Sequence of chain 1.C:
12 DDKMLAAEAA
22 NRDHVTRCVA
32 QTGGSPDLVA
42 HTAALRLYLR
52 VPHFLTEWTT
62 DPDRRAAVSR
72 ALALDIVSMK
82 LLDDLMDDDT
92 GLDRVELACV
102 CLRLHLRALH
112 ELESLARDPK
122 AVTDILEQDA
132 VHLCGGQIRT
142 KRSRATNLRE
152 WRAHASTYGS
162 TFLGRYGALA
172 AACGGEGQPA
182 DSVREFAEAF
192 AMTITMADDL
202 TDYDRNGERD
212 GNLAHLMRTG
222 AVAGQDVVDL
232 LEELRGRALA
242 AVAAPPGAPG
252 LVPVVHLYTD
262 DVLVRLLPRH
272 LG

Sequence of chain 1.D:
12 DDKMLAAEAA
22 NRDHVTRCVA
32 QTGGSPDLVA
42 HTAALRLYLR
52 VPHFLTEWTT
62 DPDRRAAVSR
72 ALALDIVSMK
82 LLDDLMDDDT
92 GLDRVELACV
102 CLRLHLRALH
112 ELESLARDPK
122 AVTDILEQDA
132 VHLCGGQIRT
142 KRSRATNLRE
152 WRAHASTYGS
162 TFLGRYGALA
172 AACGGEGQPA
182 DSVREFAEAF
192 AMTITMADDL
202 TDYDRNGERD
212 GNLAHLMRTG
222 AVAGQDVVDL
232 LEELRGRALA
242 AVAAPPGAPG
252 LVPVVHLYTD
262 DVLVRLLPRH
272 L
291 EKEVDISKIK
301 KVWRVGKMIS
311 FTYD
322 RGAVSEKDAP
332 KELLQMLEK

The protein below binds the small molecule below.
Small molecule (SMILES): COP(=O)(OC)OC[C@H](OC/C=C(\C)CC/C=C(\C)CCC=C(C)C)C(=O)O

Binding-site contacts:
Ligand atom C12 contacts residue MET87 of chain 1.D at 3.6 Å (hydrophobic).
Ligand atom C14 contacts residue TYR159 of chain 1.D at 4.1 Å (hydrophobic).
Ligand atom C6 contacts residue PHE163 of chain 1.D at 3.8 Å (hydrophobic).
Ligand atom C14 contacts residue GLN138 of chain 1.D at 4.0 Å.
Ligand atom C4 contacts residue PHE163 of chain 1.D at 4.1 Å (hydrophobic).
Ligand atom C15 contacts residue GLN138 of chain 1.D at 3.5 Å.
Ligand atom C1 contacts residue TYR49 of chain 1.D at 3.4 Å (hydrophobic).
Ligand atom C9 contacts residue MET80 of chain 1.D at 4.0 Å (hydrophobic).
Ligand atom C22 contacts residue LYS142 of chain 1.D at 3.9 Å.
Ligand atom C12 contacts residue LEU103 of chain 1.C at 4.1 Å (hydrophobic).
Ligand atom C1 contacts residue LYS81 of chain 1.D at 3.8 Å.
Ligand atom C5 contacts residue PHE163 of chain 1.D at 3.9 Å (hydrophobic).
Ligand atom O16 contacts residue ASP84 of chain 1.D at 4.0 Å.
Ligand atom C4 contacts residue TYR49 of chain 1.D at 3.6 Å (hydrophobic).
Ligand atom O25 contacts residue TYR159 of chain 1.D at 4.1 Å.
Ligand atom C18 contacts residue TYR159 of chain 1.D at 3.9 Å (hydrophobic).
Ligand atom C13 contacts residue LEU103 of chain 1.C at 3.8 Å (hydrophobic).
Ligand atom C22 contacts residue THR141 of chain 1.D at 3.8 Å.
Ligand atom C15 contacts residue LYS142 of chain 1.D at 3.4 Å.
Ligand atom C11 contacts residue GLN138 of chain 1.D at 4.0 Å.
Ligand atom C7 contacts residue ASP84 of chain 1.D at 3.7 Å.
Ligand atom C1 contacts residue ASP84 of chain 1.D at 3.8 Å.
Ligand atom C13 contacts residue GLN138 of chain 1.D at 3.8 Å.
Ligand atom C5 contacts residue TYR159 of chain 1.D at 3.5 Å (hydrophobic).
Ligand atom C24 contacts residue GLU209 of chain 1.D at 4.0 Å.
Ligand atom C3 contacts residue TYR159 of chain 1.D at 4.0 Å (hydrophobic).
Ligand atom C10 contacts residue GLN138 of chain 1.D at 3.9 Å.
Ligand atom O16 contacts residue LYS142 of chain 1.D at 3.3 Å (salt-bridge).
Ligand atom C4 contacts residue TYR159 of chain 1.D at 3.9 Å (hydrophobic).
Ligand atom O16 contacts residue GLN138 of chain 1.D at 3.6 Å (h-bond).
Ligand atom C3 contacts residue TYR49 of chain 1.D at 3.7 Å (hydrophobic).
Ligand atom C24 contacts residue ASP200 of chain 1.D at 3.4 Å.
Ligand atom C12 contacts residue MET80 of chain 1.D at 4.0 Å (hydrophobic).
Ligand atom C7 contacts residue MET80 of chain 1.D at 3.8 Å (hydrophobic).
Ligand atom C15 contacts residue ASP84 of chain 1.D at 3.1 Å.
Ligand atom C8 contacts residue PHE163 of chain 1.D at 3.5 Å (hydrophobic).
Ligand atom C7 contacts residue LYS81 of chain 1.D at 3.9 Å.
Ligand atom C2 contacts residue TYR49 of chain 1.D at 4.1 Å (hydrophobic).
Ligand atom C12 contacts residue LEU83 of chain 1.D at 3.7 Å (hydrophobic).
Ligand atom C17 contacts residue LYS142 of chain 1.D at 3.9 Å.